Binding-site contacts:
Ligand atom C29 contacts residue THR289 of chain 3.A at 3.5 Å.
Ligand atom C19 contacts residue ILE280 of chain 3.A at 3.9 Å (hydrophobic).
Ligand atom O07 contacts residue PHE284 of chain 3.A at 3.0 Å.
Ligand atom C26 contacts residue HEM1 of chain 3.B at 2.9 Å.
Ligand atom C16 contacts residue PHE284 of chain 3.A at 3.9 Å (hydrophobic).
Ligand atom C37 contacts residue ARG85 of chain 3.A at 3.8 Å.
Ligand atom C15 contacts residue PHE221 of chain 3.A at 3.6 Å (hydrophobic).
Ligand atom C24 contacts residue ALA285 of chain 3.A at 3.5 Å (hydrophobic).
Ligand atom C21 contacts residue SER99 of chain 3.A at 3.8 Å.
Ligand atom C20 contacts residue PHE284 of chain 3.A at 3.9 Å (hydrophobic).
Ligand atom C10 contacts residue PHE193 of chain 3.A at 3.4 Å (hydrophobic).
Ligand atom N14 contacts residue ILE281 of chain 3.A at 3.3 Å.
Ligand atom C19 contacts residue PHE284 of chain 3.A at 3.5 Å (hydrophobic).
Ligand atom C15 contacts residue ILE281 of chain 3.A at 4.0 Å (hydrophobic).
Ligand atom C28 contacts residue THR289 of chain 3.A at 3.9 Å.
Ligand atom C26 contacts residue ALA285 of chain 3.A at 3.5 Å (hydrophobic).
Ligand atom C16 contacts residue PHE221 of chain 3.A at 3.9 Å (hydrophobic).
Ligand atom C17 contacts residue PHE284 of chain 3.A at 3.4 Å (hydrophobic).
Ligand atom N27 contacts residue HEM1 of chain 3.B at 2.2 Å.
Ligand atom C35 contacts residue HEM1 of chain 3.B at 3.9 Å.
Ligand atom S11 contacts residue PHE193 of chain 3.A at 3.6 Å.
Ligand atom C20 contacts residue PHE221 of chain 3.A at 3.5 Å (hydrophobic).
Ligand atom C30 contacts residue THR289 of chain 3.A at 3.8 Å.
Ligand atom C28 contacts residue HEM1 of chain 3.B at 3.0 Å.
Ligand atom C25 contacts residue ALA285 of chain 3.A at 3.5 Å (hydrophobic).
Ligand atom C01 contacts residue LEU462 of chain 3.A at 3.5 Å (hydrophobic).
Ligand atom N23 contacts residue PHE284 of chain 3.A at 3.5 Å.
Ligand atom O22 contacts residue SER99 of chain 3.A at 2.9 Å (h-bond).
Ligand atom C36 contacts residue HEM1 of chain 3.B at 3.2 Å.
Ligand atom C18 contacts residue PHE284 of chain 3.A at 3.4 Å (hydrophobic).
Ligand atom C21 contacts residue ILE281 of chain 3.A at 3.9 Å (hydrophobic).
Ligand atom C20 contacts residue ILE281 of chain 3.A at 3.7 Å (hydrophobic).
Ligand atom S11 contacts residue PHE88 of chain 3.A at 3.9 Å.
Ligand atom C06 contacts residue PHE284 of chain 3.A at 3.7 Å (hydrophobic).
Ligand atom C39 contacts residue ARG85 of chain 3.A at 3.7 Å.
Ligand atom O22 contacts residue ILE281 of chain 3.A at 3.9 Å.
Ligand atom C19 contacts residue PHE221 of chain 3.A at 3.8 Å (hydrophobic).
Ligand atom C03 contacts residue PHE284 of chain 3.A at 3.7 Å (hydrophobic).
Ligand atom N08 contacts residue PHE193 of chain 3.A at 3.7 Å.
Ligand atom C03 contacts residue GLU288 of chain 3.A at 3.5 Å.

The protein below binds the small molecule below.
Small molecule (SMILES): CC(C)(C)OC(=O)N[C@H](CSC[C@H](Nc1ccccc1)C(=O)NCc1cccnc1)Cc1cccc2ccccc12

Sequence of chain 3.A:
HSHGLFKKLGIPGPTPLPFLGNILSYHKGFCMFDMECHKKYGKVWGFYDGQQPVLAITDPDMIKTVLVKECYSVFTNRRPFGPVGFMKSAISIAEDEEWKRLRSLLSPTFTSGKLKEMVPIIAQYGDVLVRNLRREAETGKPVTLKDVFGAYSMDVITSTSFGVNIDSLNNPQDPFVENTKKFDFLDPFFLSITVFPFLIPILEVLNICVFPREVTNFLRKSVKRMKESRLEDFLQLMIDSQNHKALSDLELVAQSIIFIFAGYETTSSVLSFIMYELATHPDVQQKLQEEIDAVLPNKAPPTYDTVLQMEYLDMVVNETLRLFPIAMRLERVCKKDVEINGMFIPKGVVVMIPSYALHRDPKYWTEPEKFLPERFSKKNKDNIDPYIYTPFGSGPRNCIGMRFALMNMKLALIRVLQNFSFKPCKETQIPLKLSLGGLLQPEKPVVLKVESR